A small-molecule ligand and the protein it binds are described below.
Small molecule (SMILES): CO[C@H]1[C@H](O)[C@@H](O)[C@@H](O[C@H]2[C@H](O[C@@H]3CO[C@@H](O)[C@H](O)[C@H]3O)OC[C@@H](O)[C@@H]2O)O[C@@H]1C(=O)O

Binding-site contacts:
Ligand atom C1 contacts residue GLU140 of chain 1.A at 3.8 Å.
Ligand atom O2 contacts residue GLU140 of chain 1.A at 3.6 Å.
Ligand atom O3 contacts residue TYR269 of chain 1.A at 3.0 Å (h-bond).
Ligand atom O5 contacts residue TYR269 of chain 1.A at 3.6 Å.
Ligand atom O2 contacts residue TYR231 of chain 1.A at 3.2 Å (h-bond).
Ligand atom C6 contacts residue ARG272 of chain 1.A at 3.5 Å.
Ligand atom O3 contacts residue TRP27 of chain 1.A at 3.9 Å.
Ligand atom C2 contacts residue TYR231 of chain 1.A at 3.9 Å (hydrophobic).
Ligand atom C1 contacts residue TRP268 of chain 1.A at 3.6 Å (hydrophobic).
Ligand atom O4 contacts residue TRP268 of chain 1.A at 3.4 Å.
Ligand atom O1 contacts residue TYR204 of chain 1.A at 3.2 Å.
Ligand atom O1 contacts residue GLU140 of chain 1.A at 2.7 Å (salt-bridge).
Ligand atom C1 contacts residue GLU229 of chain 1.A at 3.0 Å.
Ligand atom O1 contacts residue GLU229 of chain 1.A at 3.6 Å (salt-bridge).
Ligand atom O5 contacts residue TYR274 of chain 1.A at 3.2 Å (h-bond).
Ligand atom C3 contacts residue TRP268 of chain 1.A at 3.7 Å (hydrophobic).
Ligand atom C1 contacts residue TYR204 of chain 1.A at 3.9 Å (hydrophobic).
Ligand atom O6A contacts residue ARG272 of chain 1.A at 3.1 Å (salt-bridge).
Ligand atom C2 contacts residue GLU140 of chain 1.A at 3.8 Å.
Ligand atom O2 contacts residue ASN139 of chain 1.A at 3.3 Å (h-bond).
Ligand atom O5 contacts residue TRP268 of chain 1.A at 3.5 Å (h-bond).
Ligand atom O3 contacts residue SER235 of chain 1.A at 3.0 Å (h-bond).
Ligand atom C2 contacts residue TRP147 of chain 1.A at 3.8 Å (hydrophobic).
Ligand atom O3 contacts residue TRP85 of chain 1.A at 2.8 Å (h-bond).
Ligand atom O6B contacts residue ARG272 of chain 1.A at 2.6 Å (salt-bridge).
Ligand atom C6 contacts residue TYR274 of chain 1.A at 3.6 Å (hydrophobic).
Ligand atom C5 contacts residue TRP27 of chain 1.A at 3.7 Å (hydrophobic).
Ligand atom O3 contacts residue TYR231 of chain 1.A at 3.7 Å.
Ligand atom C3 contacts residue TYR269 of chain 1.A at 3.7 Å (hydrophobic).
Ligand atom O2 contacts residue TRP85 of chain 1.A at 3.9 Å.
Ligand atom C4 contacts residue TRP27 of chain 1.A at 3.6 Å (hydrophobic).
Ligand atom O3 contacts residue TRP147 of chain 1.A at 3.6 Å.
Ligand atom O2 contacts residue GLU229 of chain 1.A at 2.9 Å (salt-bridge).
Ligand atom C7 contacts residue SER235 of chain 1.A at 3.9 Å.
Ligand atom O5 contacts residue TRP27 of chain 1.A at 3.3 Å.
Ligand atom O6A contacts residue TYR274 of chain 1.A at 3.0 Å (h-bond).
Ligand atom C2 contacts residue GLU229 of chain 1.A at 3.5 Å.
Ligand atom C4 contacts residue TYR274 of chain 1.A at 3.7 Å (hydrophobic).
Ligand atom C5 contacts residue TYR274 of chain 1.A at 3.6 Å (hydrophobic).
Ligand atom C4 contacts residue TYR269 of chain 1.A at 3.6 Å (hydrophobic).

Sequence of chain 1.A:
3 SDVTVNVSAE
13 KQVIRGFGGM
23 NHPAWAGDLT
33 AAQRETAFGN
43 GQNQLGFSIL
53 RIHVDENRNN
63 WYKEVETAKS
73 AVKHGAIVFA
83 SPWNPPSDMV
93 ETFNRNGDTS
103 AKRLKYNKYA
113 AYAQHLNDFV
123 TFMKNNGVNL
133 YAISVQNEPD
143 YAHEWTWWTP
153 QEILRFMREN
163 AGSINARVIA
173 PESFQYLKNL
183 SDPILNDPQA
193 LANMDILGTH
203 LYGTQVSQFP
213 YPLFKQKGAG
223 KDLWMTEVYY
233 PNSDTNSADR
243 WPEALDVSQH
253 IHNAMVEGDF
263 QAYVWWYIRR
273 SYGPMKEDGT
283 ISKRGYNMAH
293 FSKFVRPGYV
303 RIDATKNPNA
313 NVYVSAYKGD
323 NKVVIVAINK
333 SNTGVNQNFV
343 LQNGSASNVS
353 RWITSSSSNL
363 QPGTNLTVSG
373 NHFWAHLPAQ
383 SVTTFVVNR